The protein below binds the small molecule below.
Small molecule (SMILES): Cc1cc(C)cc(C(=O)N(NC(=O)c2ccc3c(c2C)OCCO3)C(C)(C)C)c1

Sequence of chain 1.B:
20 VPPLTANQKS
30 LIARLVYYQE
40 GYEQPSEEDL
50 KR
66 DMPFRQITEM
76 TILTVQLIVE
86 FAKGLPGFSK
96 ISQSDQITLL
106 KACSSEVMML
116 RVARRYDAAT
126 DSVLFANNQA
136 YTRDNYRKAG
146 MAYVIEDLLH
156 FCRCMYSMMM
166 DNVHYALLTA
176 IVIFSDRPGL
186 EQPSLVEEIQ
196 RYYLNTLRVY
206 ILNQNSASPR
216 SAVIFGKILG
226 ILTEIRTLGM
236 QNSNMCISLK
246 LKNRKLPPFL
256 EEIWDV

Binding-site contacts:
Ligand atom C11 contacts residue VAL149 of chain 1.B at 3.7 Å (hydrophobic).
Ligand atom O13 contacts residue LEU153 of chain 1.B at 3.7 Å.
Ligand atom O43 contacts residue ASN237 of chain 1.B at 2.3 Å (h-bond).
Ligand atom C14 contacts residue ASP152 of chain 1.B at 3.8 Å.
Ligand atom C46 contacts residue LEU244 of chain 1.B at 3.8 Å (hydrophobic).
Ligand atom C10 contacts residue VAL149 of chain 1.B at 3.4 Å (hydrophobic).
Ligand atom C2 contacts residue TRP259 of chain 1.B at 3.7 Å (hydrophobic).
Ligand atom C34 contacts residue GLN236 of chain 1.B at 3.6 Å.
Ligand atom C54 contacts residue ILE72 of chain 1.B at 3.9 Å (hydrophobic).
Ligand atom C6 contacts residue MET113 of chain 1.B at 3.4 Å (hydrophobic).
Ligand atom C46 contacts residue MET146 of chain 1.B at 3.5 Å (hydrophobic).
Ligand atom C4 contacts residue TYR136 of chain 1.B at 3.8 Å (hydrophobic).
Ligand atom C4 contacts residue THR76 of chain 1.B at 3.8 Å.
Ligand atom C14 contacts residue LEU233 of chain 1.B at 3.5 Å (hydrophobic).
Ligand atom C30 contacts residue VAL117 of chain 1.B at 3.7 Å (hydrophobic).
Ligand atom C9 contacts residue VAL149 of chain 1.B at 3.4 Å (hydrophobic).
Ligand atom C15 contacts residue GLN236 of chain 1.B at 3.3 Å.
Ligand atom C7 contacts residue VAL149 of chain 1.B at 3.9 Å (hydrophobic).
Ligand atom O13 contacts residue VAL149 of chain 1.B at 3.9 Å.
Ligand atom C7 contacts residue TYR141 of chain 1.B at 3.9 Å (hydrophobic).
Ligand atom N40 contacts residue TYR141 of chain 1.B at 3.6 Å.
Ligand atom N41 contacts residue TYR141 of chain 1.B at 3.1 Å (h-bond).
Ligand atom C34 contacts residue ASN237 of chain 1.B at 3.3 Å.
Ligand atom C26 contacts residue MET113 of chain 1.B at 3.3 Å (hydrophobic).
Ligand atom C26 contacts residue SER110 of chain 1.B at 3.0 Å.
Ligand atom C8 contacts residue VAL149 of chain 1.B at 3.6 Å (hydrophobic).
Ligand atom C3 contacts residue THR76 of chain 1.B at 3.5 Å.
Ligand atom C15 contacts residue LEU233 of chain 1.B at 3.9 Å (hydrophobic).
Ligand atom C30 contacts residue TYR136 of chain 1.B at 3.9 Å (hydrophobic).
Ligand atom C46 contacts residue MET240 of chain 1.B at 3.7 Å (hydrophobic).
Ligand atom C38 contacts residue THR76 of chain 1.B at 3.4 Å.
Ligand atom C34 contacts residue MET240 of chain 1.B at 3.2 Å (hydrophobic).
Ligand atom C5 contacts residue MET113 of chain 1.B at 3.7 Å (hydrophobic).
Ligand atom C1 contacts residue MET113 of chain 1.B at 3.2 Å (hydrophobic).
Ligand atom C8 contacts residue LEU153 of chain 1.B at 3.5 Å (hydrophobic).
Ligand atom C39 contacts residue ASN237 of chain 1.B at 3.5 Å.
Ligand atom C2 contacts residue MET113 of chain 1.B at 3.7 Å (hydrophobic).
Ligand atom C4 contacts residue TYR141 of chain 1.B at 3.4 Å (hydrophobic).
Ligand atom O42 contacts residue THR76 of chain 1.B at 2.7 Å (h-bond).
Ligand atom O16 contacts residue GLN236 of chain 1.B at 3.7 Å.